The protein below binds the small molecule below.
Small molecule (SMILES): CC(=O)O[C@@H]1[C@@H](O)[C@H](O[C@H]2[C@H](OC(=O)[C@H]3CC[C@@H]4[C@H](C3)O[C@@]3(C[C@H](OC(=O)/C=C/c5ccccc5)[C@H](C)CO3)[C@]43CO3)O[C@H](C)[C@@H](O)[C@@H]2OC(C)=O)O[C@H](C)[C@H]1O

Binding-site contacts:
Ligand atom C36 contacts residue PRO55 of chain 1.BF at 4.4 Å (hydrophobic).
Ligand atom C18 contacts residue LYS54 of chain 1.BF at 4.4 Å.
Ligand atom C38 contacts residue VAL56 of chain 1.BF at 4.1 Å (hydrophobic).
Ligand atom O8 contacts residue LYS39 of chain 1.BF at 3.5 Å (salt-bridge).
Ligand atom C35 contacts residue VAL56 of chain 1.BF at 3.6 Å (hydrophobic).
Ligand atom C29 contacts residue GLY38 of chain 1.BF at 3.6 Å.
Ligand atom O2 contacts residue PHE57 of chain 1.BF at 4.2 Å.
Ligand atom C34 contacts residue VAL56 of chain 1.BF at 4.2 Å (hydrophobic).
Ligand atom C23 contacts residue TYR42 of chain 1.BF at 4.0 Å (hydrophobic).
Ligand atom C21 contacts residue PRO55 of chain 1.BF at 3.7 Å (hydrophobic).
Ligand atom C36 contacts residue PHE57 of chain 1.BF at 4.3 Å (hydrophobic).
Ligand atom C19 contacts residue LYS54 of chain 1.BF at 4.2 Å.
Ligand atom O8 contacts residue TYR42 of chain 1.BF at 4.3 Å.
Ligand atom C20 contacts residue LYS54 of chain 1.BF at 3.8 Å.
Ligand atom C22 contacts residue PRO55 of chain 1.BF at 4.5 Å (hydrophobic).
Ligand atom C26 contacts residue TYR42 of chain 1.BF at 4.0 Å (hydrophobic).
Ligand atom O15 contacts residue PHE57 of chain 1.BF at 4.0 Å.
Ligand atom C20 contacts residue PRO55 of chain 1.BF at 4.4 Å (hydrophobic).
Ligand atom C23 contacts residue LYS54 of chain 1.BF at 3.7 Å.
Ligand atom C35 contacts residue PHE57 of chain 1.BF at 3.9 Å (hydrophobic).
Ligand atom O5 contacts residue LYS54 of chain 1.BF at 3.0 Å.
Ligand atom O6 contacts residue TYR42 of chain 1.BF at 4.1 Å.
Ligand atom O10 contacts residue TYR42 of chain 1.BF at 3.5 Å (h-bond).
Ligand atom O13 contacts residue PHE57 of chain 1.BF at 3.3 Å (h-bond).
Ligand atom C37 contacts residue PRO55 of chain 1.BF at 3.9 Å (hydrophobic).
Ligand atom C25 contacts residue TYR42 of chain 1.BF at 4.1 Å (hydrophobic).
Ligand atom O15 contacts residue VAL56 of chain 1.BF at 3.8 Å.
Ligand atom C28 contacts residue TYR42 of chain 1.BF at 3.6 Å (hydrophobic).
Ligand atom O7 contacts residue TYR42 of chain 1.BF at 3.8 Å.
Ligand atom O5 contacts residue TYR42 of chain 1.BF at 3.2 Å.
Ligand atom C37 contacts residue VAL56 of chain 1.BF at 4.2 Å (hydrophobic).
Ligand atom C29 contacts residue LYS39 of chain 1.BF at 3.7 Å.
Ligand atom O14 contacts residue VAL56 of chain 1.BF at 4.0 Å.
Ligand atom O11 contacts residue TYR42 of chain 1.BF at 3.9 Å.
Ligand atom O12 contacts residue PRO55 of chain 1.BF at 4.1 Å.
Ligand atom C29 contacts residue TYR42 of chain 1.BF at 4.0 Å (hydrophobic).
Ligand atom C24 contacts residue TYR42 of chain 1.BF at 3.4 Å (hydrophobic).
Ligand atom O13 contacts residue VAL56 of chain 1.BF at 3.6 Å.
Ligand atom C37 contacts residue PHE57 of chain 1.BF at 3.5 Å (hydrophobic).

Sequence of chain 1.BF:
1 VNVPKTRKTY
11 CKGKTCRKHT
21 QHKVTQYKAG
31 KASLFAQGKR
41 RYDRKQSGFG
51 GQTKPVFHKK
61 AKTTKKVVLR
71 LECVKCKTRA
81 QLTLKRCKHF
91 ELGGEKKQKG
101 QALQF